Sequence of chain 1.K:
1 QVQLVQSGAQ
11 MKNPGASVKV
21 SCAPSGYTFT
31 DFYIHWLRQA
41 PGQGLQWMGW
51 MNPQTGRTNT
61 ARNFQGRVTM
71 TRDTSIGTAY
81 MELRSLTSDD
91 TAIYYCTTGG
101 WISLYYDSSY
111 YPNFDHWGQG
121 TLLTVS

Binding-site contacts:
Ligand atom O7 contacts residue TYR27 of chain 1.L at 3.9 Å.
Ligand atom O5 contacts residue TYR27 of chain 1.L at 4.3 Å.
Ligand atom O6 contacts residue GLY95 of chain 1.L at 4.4 Å.
Ligand atom C8 contacts residue TYR110 of chain 1.K at 3.7 Å (hydrophobic).
Ligand atom C3 contacts residue SER96 of chain 1.L at 3.9 Å.
Ligand atom O6 contacts residue TYR27 of chain 1.L at 3.8 Å.
Ligand atom C6 contacts residue SER96 of chain 1.L at 3.6 Å.
Ligand atom C5 contacts residue ASN280 of chain 1.I at 3.7 Å.
Ligand atom C5 contacts residue SER96 of chain 1.L at 4.3 Å.
Ligand atom C4 contacts residue SER96 of chain 1.L at 4.3 Å.
Ligand atom C4 contacts residue ASN280 of chain 1.I at 4.2 Å.
Ligand atom C7 contacts residue SER96 of chain 1.L at 3.2 Å.
Ligand atom C8 contacts residue SER96 of chain 1.L at 4.1 Å.
Ligand atom N2 contacts residue SER96 of chain 1.L at 3.6 Å (h-bond).
Ligand atom O5 contacts residue ASN280 of chain 1.I at 2.4 Å (h-bond).
Ligand atom C1 contacts residue TYR27 of chain 1.L at 4.3 Å (hydrophobic).
Ligand atom C1 contacts residue ASN280 of chain 1.I at 1.4 Å.
Ligand atom C6 contacts residue GLY95 of chain 1.L at 4.1 Å.
Ligand atom O7 contacts residue SER96 of chain 1.L at 2.7 Å (h-bond).
Ligand atom N2 contacts residue ASN280 of chain 1.I at 2.9 Å (h-bond).
Ligand atom O3 contacts residue TYR27 of chain 1.L at 3.1 Å (h-bond).
Ligand atom C7 contacts residue PHE93 of chain 1.L at 4.2 Å (hydrophobic).
Ligand atom O5 contacts residue ILE301 of chain 1.I at 3.9 Å.
Ligand atom C7 contacts residue ASN280 of chain 1.I at 3.0 Å.
Ligand atom O7 contacts residue ASN280 of chain 1.I at 2.7 Å (h-bond).
Ligand atom C5 contacts residue TYR27 of chain 1.L at 4.2 Å (hydrophobic).
Ligand atom O5 contacts residue SER96 of chain 1.L at 3.7 Å.
Ligand atom O3 contacts residue PHE93 of chain 1.L at 4.4 Å.
Ligand atom O6 contacts residue ILE301 of chain 1.I at 3.0 Å.
Ligand atom C8 contacts residue ASN280 of chain 1.I at 4.3 Å.
Ligand atom C3 contacts residue ASN280 of chain 1.I at 3.8 Å.
Ligand atom C8 contacts residue PHE93 of chain 1.L at 3.9 Å (hydrophobic).
Ligand atom N2 contacts residue PHE93 of chain 1.L at 4.3 Å.
Ligand atom C3 contacts residue TYR27 of chain 1.L at 4.2 Å (hydrophobic).
Ligand atom C2 contacts residue TYR27 of chain 1.L at 3.9 Å (hydrophobic).
Ligand atom C2 contacts residue ASN280 of chain 1.I at 2.5 Å.
Ligand atom O3 contacts residue GLY95 of chain 1.L at 3.7 Å.
Ligand atom O3 contacts residue SER96 of chain 1.L at 2.8 Å (h-bond).
Ligand atom C2 contacts residue SER96 of chain 1.L at 3.6 Å.
Ligand atom C6 contacts residue ILE301 of chain 1.I at 3.9 Å (hydrophobic).

The protein below binds the small molecule below.
Small molecule (SMILES): CC(=O)N[C@H]1[C@H](O[C@H]2[C@H](O)[C@@H](NC(C)=O)CO[C@@H]2CO)O[C@H](CO)[C@@H](O[C@@H]2O[C@H](CO)[C@@H](O)[C@H](O)[C@@H]2O)[C@@H]1O

Sequence of chain 1.L:
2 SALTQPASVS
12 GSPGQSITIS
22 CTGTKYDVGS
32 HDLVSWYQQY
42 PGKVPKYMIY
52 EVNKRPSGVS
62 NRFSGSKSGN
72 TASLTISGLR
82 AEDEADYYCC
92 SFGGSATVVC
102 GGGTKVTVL

Sequence of chain 1.I:
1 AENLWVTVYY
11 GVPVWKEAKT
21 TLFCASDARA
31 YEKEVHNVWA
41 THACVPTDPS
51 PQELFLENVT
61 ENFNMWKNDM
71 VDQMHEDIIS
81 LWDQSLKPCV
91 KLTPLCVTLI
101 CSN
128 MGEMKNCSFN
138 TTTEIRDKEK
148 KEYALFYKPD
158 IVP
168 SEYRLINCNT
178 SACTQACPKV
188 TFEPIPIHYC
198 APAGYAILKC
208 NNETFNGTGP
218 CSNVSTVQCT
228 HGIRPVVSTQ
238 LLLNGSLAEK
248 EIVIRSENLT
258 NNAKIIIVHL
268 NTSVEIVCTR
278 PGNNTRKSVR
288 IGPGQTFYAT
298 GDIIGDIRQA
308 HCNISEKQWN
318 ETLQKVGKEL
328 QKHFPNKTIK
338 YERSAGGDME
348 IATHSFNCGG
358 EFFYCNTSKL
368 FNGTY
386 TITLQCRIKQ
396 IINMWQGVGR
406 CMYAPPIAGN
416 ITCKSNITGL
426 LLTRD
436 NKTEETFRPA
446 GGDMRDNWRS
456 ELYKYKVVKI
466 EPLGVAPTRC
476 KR